Binding-site contacts:
Ligand atom O6 contacts residue ASN201 of chain 1.C at 4.4 Å.
Ligand atom C7 contacts residue ASN190 of chain 1.C at 3.5 Å.
Ligand atom C6 contacts residue ASN193 of chain 1.C at 3.7 Å.
Ligand atom C7 contacts residue VAL200 of chain 1.C at 4.1 Å (hydrophobic).
Ligand atom C8 contacts residue ASN190 of chain 1.C at 4.3 Å.
Ligand atom C2 contacts residue GLN202 of chain 1.C at 4.1 Å.
Ligand atom O7 contacts residue ASN190 of chain 1.C at 3.6 Å (h-bond).
Ligand atom C6 contacts residue LEU195 of chain 1.C at 4.3 Å (hydrophobic).
Ligand atom N2 contacts residue SER192 of chain 1.C at 4.5 Å.
Ligand atom O6 contacts residue GLN202 of chain 1.C at 3.2 Å (h-bond).
Ligand atom C1 contacts residue ASN190 of chain 1.C at 1.4 Å.
Ligand atom C1 contacts residue ASN193 of chain 1.C at 3.5 Å.
Ligand atom O7 contacts residue VAL200 of chain 1.C at 3.0 Å (h-bond).
Ligand atom C8 contacts residue GLN202 of chain 1.C at 3.6 Å.
Ligand atom C8 contacts residue ALA199 of chain 1.C at 4.1 Å (hydrophobic).
Ligand atom C6 contacts residue GLN205 of chain 1.C at 4.1 Å.
Ligand atom O5 contacts residue ASN193 of chain 1.C at 3.0 Å (h-bond).
Ligand atom O6 contacts residue LEU195 of chain 1.C at 4.4 Å.
Ligand atom O6 contacts residue ASN193 of chain 1.C at 4.1 Å.
Ligand atom N2 contacts residue ASN190 of chain 1.C at 2.9 Å (h-bond).
Ligand atom C7 contacts residue ALA199 of chain 1.C at 4.2 Å (hydrophobic).
Ligand atom C3 contacts residue GLN202 of chain 1.C at 4.2 Å.
Ligand atom C8 contacts residue VAL200 of chain 1.C at 4.3 Å (hydrophobic).
Ligand atom O5 contacts residue ASN190 of chain 1.C at 2.1 Å (h-bond).
Ligand atom O5 contacts residue LEU197 of chain 1.C at 4.1 Å.
Ligand atom C6 contacts residue ASN190 of chain 1.C at 4.3 Å.
Ligand atom C2 contacts residue ASN190 of chain 1.C at 2.4 Å.
Ligand atom O7 contacts residue ALA199 of chain 1.C at 3.5 Å.
Ligand atom C7 contacts residue GLN202 of chain 1.C at 3.2 Å.
Ligand atom C4 contacts residue ASN190 of chain 1.C at 4.0 Å.
Ligand atom O7 contacts residue GLN202 of chain 1.C at 3.1 Å (h-bond).
Ligand atom C5 contacts residue ASN190 of chain 1.C at 3.5 Å.
Ligand atom C5 contacts residue ASN193 of chain 1.C at 3.4 Å.
Ligand atom C3 contacts residue ASN190 of chain 1.C at 3.7 Å.
Ligand atom O3 contacts residue GLN202 of chain 1.C at 3.1 Å (h-bond).
Ligand atom C1 contacts residue SER192 of chain 1.C at 4.5 Å.
Ligand atom N2 contacts residue GLN202 of chain 1.C at 3.6 Å.
Ligand atom C6 contacts residue LEU197 of chain 1.C at 4.3 Å (hydrophobic).

This protein binds this small molecule.
Small molecule (SMILES): CC(=O)N[C@H]1[C@H](O[C@H]2[C@H](O)[C@@H](NC(C)=O)CO[C@@H]2CO)O[C@H](CO)[C@@H](O)[C@@H]1O

Sequence of chain 1.C:
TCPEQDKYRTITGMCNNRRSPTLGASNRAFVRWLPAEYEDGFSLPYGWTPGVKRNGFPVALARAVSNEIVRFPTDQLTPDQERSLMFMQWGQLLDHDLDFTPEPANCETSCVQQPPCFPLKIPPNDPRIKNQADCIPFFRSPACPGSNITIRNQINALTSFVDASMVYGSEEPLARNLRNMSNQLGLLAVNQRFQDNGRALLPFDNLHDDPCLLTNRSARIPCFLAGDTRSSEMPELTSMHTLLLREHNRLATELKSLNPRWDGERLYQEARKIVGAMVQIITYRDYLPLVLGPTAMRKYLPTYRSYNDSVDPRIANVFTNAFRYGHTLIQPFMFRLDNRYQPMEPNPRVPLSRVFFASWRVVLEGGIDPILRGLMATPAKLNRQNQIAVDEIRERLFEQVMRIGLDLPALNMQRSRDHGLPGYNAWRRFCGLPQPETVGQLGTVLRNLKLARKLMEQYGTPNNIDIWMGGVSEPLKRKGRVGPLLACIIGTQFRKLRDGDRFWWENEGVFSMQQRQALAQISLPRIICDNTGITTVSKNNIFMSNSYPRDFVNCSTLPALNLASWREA